Sequence of chain 1.B:
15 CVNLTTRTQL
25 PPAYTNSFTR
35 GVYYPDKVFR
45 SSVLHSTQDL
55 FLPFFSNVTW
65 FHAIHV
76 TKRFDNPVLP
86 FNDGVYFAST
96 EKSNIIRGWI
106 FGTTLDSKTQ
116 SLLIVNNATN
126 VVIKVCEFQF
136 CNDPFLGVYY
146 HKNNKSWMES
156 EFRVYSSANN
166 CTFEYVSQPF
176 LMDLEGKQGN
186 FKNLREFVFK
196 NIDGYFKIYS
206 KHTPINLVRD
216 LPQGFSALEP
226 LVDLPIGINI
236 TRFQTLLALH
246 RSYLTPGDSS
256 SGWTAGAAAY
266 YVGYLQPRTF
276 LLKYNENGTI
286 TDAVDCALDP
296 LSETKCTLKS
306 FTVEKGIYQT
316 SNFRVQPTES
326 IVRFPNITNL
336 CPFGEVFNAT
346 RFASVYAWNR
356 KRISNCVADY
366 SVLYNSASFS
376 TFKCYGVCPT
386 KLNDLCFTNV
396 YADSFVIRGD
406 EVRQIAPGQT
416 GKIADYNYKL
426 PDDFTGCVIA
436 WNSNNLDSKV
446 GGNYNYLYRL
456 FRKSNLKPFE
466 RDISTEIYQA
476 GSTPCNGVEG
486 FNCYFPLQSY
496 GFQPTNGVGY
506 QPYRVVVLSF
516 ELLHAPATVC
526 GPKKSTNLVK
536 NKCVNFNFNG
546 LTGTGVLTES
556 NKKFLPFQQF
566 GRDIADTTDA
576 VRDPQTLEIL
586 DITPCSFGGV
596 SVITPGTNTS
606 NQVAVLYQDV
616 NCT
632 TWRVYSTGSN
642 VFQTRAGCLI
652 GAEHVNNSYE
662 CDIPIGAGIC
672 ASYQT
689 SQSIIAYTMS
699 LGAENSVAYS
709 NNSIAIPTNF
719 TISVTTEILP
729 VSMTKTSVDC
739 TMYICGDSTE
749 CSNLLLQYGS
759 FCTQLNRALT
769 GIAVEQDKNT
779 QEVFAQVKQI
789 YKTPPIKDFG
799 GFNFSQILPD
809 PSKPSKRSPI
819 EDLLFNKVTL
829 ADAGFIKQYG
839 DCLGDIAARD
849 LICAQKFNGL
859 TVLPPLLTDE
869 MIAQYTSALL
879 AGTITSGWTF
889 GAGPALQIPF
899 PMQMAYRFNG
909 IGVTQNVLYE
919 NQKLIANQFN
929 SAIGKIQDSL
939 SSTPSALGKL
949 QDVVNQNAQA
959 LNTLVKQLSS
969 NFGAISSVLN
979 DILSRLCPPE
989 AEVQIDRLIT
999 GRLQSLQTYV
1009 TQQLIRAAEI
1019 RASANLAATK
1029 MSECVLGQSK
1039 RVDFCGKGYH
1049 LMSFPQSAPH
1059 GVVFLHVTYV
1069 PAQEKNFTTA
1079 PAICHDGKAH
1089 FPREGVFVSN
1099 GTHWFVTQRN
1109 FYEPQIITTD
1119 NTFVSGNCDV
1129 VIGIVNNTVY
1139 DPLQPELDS

Binding-site contacts:
Ligand atom C5 contacts residue GLN580 of chain 1.B at 4.2 Å.
Ligand atom O6 contacts residue ASN331 of chain 1.B at 4.1 Å.
Ligand atom O7 contacts residue ASN331 of chain 1.B at 3.6 Å.
Ligand atom O6 contacts residue GLN580 of chain 1.B at 2.9 Å (h-bond).
Ligand atom N2 contacts residue ASN331 of chain 1.B at 2.9 Å (h-bond).
Ligand atom C7 contacts residue ASN331 of chain 1.B at 3.4 Å.
Ligand atom O4 contacts residue GLN580 of chain 1.B at 4.0 Å.
Ligand atom C6 contacts residue GLN580 of chain 1.B at 3.8 Å.
Ligand atom C2 contacts residue ASN331 of chain 1.B at 2.5 Å.
Ligand atom C5 contacts residue ASN331 of chain 1.B at 3.8 Å.
Ligand atom C3 contacts residue ASN331 of chain 1.B at 3.9 Å.
Ligand atom C4 contacts residue GLN580 of chain 1.B at 3.6 Å.
Ligand atom O5 contacts residue ASN331 of chain 1.B at 2.5 Å (h-bond).
Ligand atom C4 contacts residue ASN331 of chain 1.B at 4.4 Å.
Ligand atom C1 contacts residue ASN331 of chain 1.B at 1.5 Å.

The small molecule below binds the protein below.
Small molecule (SMILES): CC(=O)N[C@@H]1[C@@H](O)[C@H](O)[C@@H](CO)O[C@H]1O